The protein below binds the small molecule below.
Small molecule (SMILES): Nc1ccn([C@@H]2O[C@H](CO[P](=O)(O)O[C@H]3[C@@H](O)[C@H](n4ccc(N)nc4=O)O[C@@H]3CO[P](=O)(O)O[C@H]3[C@@H](O)[C@H](n4cnc5c(N)ncnc54)O[C@@H]3CO[P](=O)(O)O[C@H]3[C@@H](O)[C@H](n4ccc(N)nc4=O)O[C@@H]3CO[P](=O)(O)O[C@H]3[C@@H](O)[C@H](n4ccc(=O)[nH]c4=O)O[C@@H]3CO[P](=O)(O)O[C@H]3[C@@H](O)[C@H](n4cnc5c(N)ncnc54)O[C@@H]3CO[P](=O)(O)O[C@H]3[C@@H](O)[C@H](n4cnc5c(=O)nc(N)[nH]c54)O[C@@H]3CO[P](=O)(O)O[C@H]3[C@@H](O)[C@H](n4cnc5c(=O)nc(N)[nH]c54)O[C@@H]3CO)[C@@H](O)[C@H]2O)c(=O)n1

Binding-site contacts:
Ligand atom C1' contacts residue LYS61 of chain 2.E at 3.7 Å.
Ligand atom C5 contacts residue LYS61 of chain 2.E at 3.8 Å.
Ligand atom C3' contacts residue GLU63 of chain 2.E at 3.7 Å.
Ligand atom O2 contacts residue ASN87 of chain 2.E at 3.3 Å (h-bond).
Ligand atom N4 contacts residue TYR85 of chain 2.E at 3.8 Å.
Ligand atom OP2 contacts residue TYR85 of chain 2.E at 2.7 Å (h-bond).
Ligand atom C5 contacts residue THR45 of chain 2.E at 3.2 Å.
Ligand atom OP2 contacts residue LYS43 of chain 2.E at 2.7 Å (salt-bridge).
Ligand atom C6 contacts residue TYR85 of chain 2.E at 3.6 Å (hydrophobic).
Ligand atom C2' contacts residue TYR85 of chain 2.E at 3.4 Å (hydrophobic).
Ligand atom C2 contacts residue SER47 of chain 2.E at 3.2 Å.
Ligand atom C6 contacts residue THR59 of chain 2.E at 3.6 Å.
Ligand atom N7 contacts residue LYS61 of chain 2.E at 3.3 Å.
Ligand atom C6 contacts residue THR45 of chain 2.E at 3.3 Å.
Ligand atom O2' contacts residue TYR85 of chain 2.E at 3.4 Å.
Ligand atom N1 contacts residue THR59 of chain 2.E at 3.6 Å.
Ligand atom C5 contacts residue TYR85 of chain 2.E at 3.7 Å (hydrophobic).
Ligand atom C5' contacts residue LYS61 of chain 2.E at 3.7 Å.
Ligand atom N6 contacts residue THR59 of chain 2.E at 2.8 Å (h-bond).
Ligand atom N1 contacts residue SER47 of chain 2.E at 2.9 Å (h-bond).
Ligand atom O5' contacts residue TYR85 of chain 2.E at 3.8 Å.
Ligand atom O3' contacts residue TYR85 of chain 2.E at 3.8 Å.
Ligand atom N1 contacts residue TYR85 of chain 2.E at 3.5 Å.
Ligand atom C4 contacts residue TYR85 of chain 2.E at 3.6 Å (hydrophobic).
Ligand atom P contacts residue TYR85 of chain 2.E at 3.6 Å.
Ligand atom N3 contacts residue TYR85 of chain 2.E at 3.5 Å.
Ligand atom C5' contacts residue TYR85 of chain 2.E at 2.9 Å (hydrophobic).
Ligand atom C4 contacts residue LYS61 of chain 2.E at 3.7 Å.
Ligand atom N7 contacts residue THR45 of chain 2.E at 2.6 Å (h-bond).
Ligand atom O2' contacts residue GLU63 of chain 2.E at 3.2 Å (salt-bridge).
Ligand atom C2' contacts residue GLU63 of chain 2.E at 3.5 Å.
Ligand atom C4' contacts residue TYR85 of chain 2.E at 3.2 Å (hydrophobic).
Ligand atom N6 contacts residue CYS46 of chain 2.E at 3.3 Å (h-bond).
Ligand atom N6 contacts residue THR45 of chain 2.E at 2.7 Å (h-bond).
Ligand atom C2 contacts residue TYR85 of chain 2.E at 3.6 Å (hydrophobic).
Ligand atom N9 contacts residue LYS61 of chain 2.E at 3.3 Å (salt-bridge).
Ligand atom C8 contacts residue LYS61 of chain 2.E at 3.4 Å.
Ligand atom O4' contacts residue LYS61 of chain 2.E at 2.8 Å (salt-bridge).
Ligand atom C8 contacts residue THR45 of chain 2.E at 3.8 Å.
Ligand atom C3' contacts residue TYR85 of chain 2.E at 3.4 Å (hydrophobic).

Sequence of chain 2.E:
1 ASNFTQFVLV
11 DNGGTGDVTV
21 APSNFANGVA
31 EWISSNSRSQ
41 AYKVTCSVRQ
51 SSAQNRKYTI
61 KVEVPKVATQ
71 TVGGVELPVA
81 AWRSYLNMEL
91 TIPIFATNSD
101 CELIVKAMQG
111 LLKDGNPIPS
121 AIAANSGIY